The small molecule below binds the protein below.
Small molecule (SMILES): NC(=O)c1ncc(N2CCCCC2)nc1Nc1ccc(C2CCNCC2)cc1

Binding-site contacts:
Ligand atom N6 contacts residue VAL28 of chain 1.A at 3.9 Å.
Ligand atom O1 contacts residue TYR88 of chain 1.A at 3.7 Å.
Ligand atom C19 contacts residue THR22 of chain 1.A at 3.6 Å.
Ligand atom C6 contacts residue LEU20 of chain 1.A at 3.8 Å (hydrophobic).
Ligand atom C10 contacts residue MET89 of chain 1.A at 3.8 Å (hydrophobic).
Ligand atom C3 contacts residue EDO1 of chain 1.C at 3.7 Å.
Ligand atom C11 contacts residue MET89 of chain 1.A at 3.1 Å (hydrophobic).
Ligand atom N6 contacts residue TRP140 of chain 1.A at 3.8 Å.
Ligand atom C5 contacts residue LEU20 of chain 1.A at 3.9 Å (hydrophobic).
Ligand atom C19 contacts residue GLY23 of chain 1.A at 3.6 Å.
Ligand atom C1 contacts residue ALA40 of chain 1.A at 3.5 Å (hydrophobic).
Ligand atom O1 contacts residue GLU87 of chain 1.A at 3.8 Å.
Ligand atom C6 contacts residue MET89 of chain 1.A at 3.8 Å (hydrophobic).
Ligand atom N4 contacts residue LEU20 of chain 1.A at 3.6 Å.
Ligand atom C10 contacts residue ALA90 of chain 1.A at 3.4 Å (hydrophobic).
Ligand atom C11 contacts residue TYR88 of chain 1.A at 3.9 Å (hydrophobic).
Ligand atom N4 contacts residue MET89 of chain 1.A at 3.9 Å.
Ligand atom C4 contacts residue TRP140 of chain 1.A at 3.5 Å (hydrophobic).
Ligand atom C3 contacts residue TRP140 of chain 1.A at 3.8 Å (hydrophobic).
Ligand atom C3 contacts residue VAL28 of chain 1.A at 3.9 Å (hydrophobic).
Ligand atom N2 contacts residue LYS42 of chain 1.A at 3.9 Å.
Ligand atom N1 contacts residue ALA40 of chain 1.A at 3.6 Å.
Ligand atom N3 contacts residue TRP140 of chain 1.A at 3.4 Å.
Ligand atom N1 contacts residue THR86 of chain 1.A at 3.4 Å (h-bond).
Ligand atom N1 contacts residue GLU87 of chain 1.A at 3.1 Å (salt-bridge).
Ligand atom C5 contacts residue TRP140 of chain 1.A at 3.5 Å (hydrophobic).
Ligand atom O1 contacts residue MET89 of chain 1.A at 2.8 Å (h-bond).
Ligand atom C6 contacts residue GLY92 of chain 1.A at 3.9 Å.
Ligand atom C1 contacts residue GLU87 of chain 1.A at 3.9 Å.
Ligand atom C11 contacts residue GLY92 of chain 1.A at 3.8 Å.
Ligand atom C10 contacts residue GLY92 of chain 1.A at 3.7 Å.
Ligand atom N4 contacts residue TRP140 of chain 1.A at 3.9 Å.
Ligand atom N2 contacts residue EDO1 of chain 1.C at 3.2 Å (h-bond).
Ligand atom C1 contacts residue MET89 of chain 1.A at 3.8 Å (hydrophobic).
Ligand atom C10 contacts residue TYR88 of chain 1.A at 3.9 Å (hydrophobic).
Ligand atom C16 contacts residue ASN91 of chain 1.A at 3.9 Å.
Ligand atom C21 contacts residue VAL28 of chain 1.A at 3.5 Å (hydrophobic).
Ligand atom C9 contacts residue GLY92 of chain 1.A at 3.9 Å.
Ligand atom O1 contacts residue ALA40 of chain 1.A at 3.7 Å.
Ligand atom N1 contacts residue EDO1 of chain 1.C at 3.0 Å (h-bond).

Sequence of chain 1.A:
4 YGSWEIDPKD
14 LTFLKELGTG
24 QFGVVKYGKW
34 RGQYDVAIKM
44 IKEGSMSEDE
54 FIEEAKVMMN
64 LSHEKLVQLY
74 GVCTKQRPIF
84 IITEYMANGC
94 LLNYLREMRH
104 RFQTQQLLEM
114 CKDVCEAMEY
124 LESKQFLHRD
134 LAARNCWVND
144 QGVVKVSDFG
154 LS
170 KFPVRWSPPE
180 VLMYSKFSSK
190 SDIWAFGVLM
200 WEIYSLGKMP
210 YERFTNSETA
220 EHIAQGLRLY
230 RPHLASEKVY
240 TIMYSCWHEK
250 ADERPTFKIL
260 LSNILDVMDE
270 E